A small-molecule ligand and the protein it binds are described below.
Small molecule (SMILES): CC(=O)N[C@@H]1[C@@H](O)[C@H](O)[C@@H](CO)O[C@H]1O

Binding-site contacts:
Ligand atom O7 contacts residue ASN311 of chain 1.B at 3.7 Å.
Ligand atom C3 contacts residue ASN311 of chain 1.B at 3.8 Å.
Ligand atom O5 contacts residue ASN311 of chain 1.B at 2.3 Å (h-bond).
Ligand atom C1 contacts residue ASN311 of chain 1.B at 1.4 Å.
Ligand atom C4 contacts residue ASN311 of chain 1.B at 4.2 Å.
Ligand atom N2 contacts residue ASN311 of chain 1.B at 3.0 Å (h-bond).
Ligand atom C5 contacts residue ASN311 of chain 1.B at 3.6 Å.
Ligand atom C2 contacts residue ASN311 of chain 1.B at 2.4 Å.
Ligand atom C7 contacts residue ASN311 of chain 1.B at 3.5 Å.

Sequence of chain 1.B:
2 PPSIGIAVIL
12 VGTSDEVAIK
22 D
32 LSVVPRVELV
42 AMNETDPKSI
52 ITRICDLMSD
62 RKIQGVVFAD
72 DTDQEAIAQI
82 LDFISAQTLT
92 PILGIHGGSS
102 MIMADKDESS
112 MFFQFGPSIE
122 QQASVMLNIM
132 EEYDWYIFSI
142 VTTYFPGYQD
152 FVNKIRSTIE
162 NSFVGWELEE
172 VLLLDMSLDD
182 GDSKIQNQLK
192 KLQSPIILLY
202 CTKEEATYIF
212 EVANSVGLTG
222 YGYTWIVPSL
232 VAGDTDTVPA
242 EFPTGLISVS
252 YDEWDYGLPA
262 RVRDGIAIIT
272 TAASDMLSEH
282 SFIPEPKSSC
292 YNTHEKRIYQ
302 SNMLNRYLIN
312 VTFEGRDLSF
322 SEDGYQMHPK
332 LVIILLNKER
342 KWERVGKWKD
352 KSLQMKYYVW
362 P